Binding-site contacts:
Ligand atom C3 contacts residue ASN276 of chain 1.D at 3.8 Å.
Ligand atom C5 contacts residue LYS290 of chain 1.D at 3.7 Å.
Ligand atom N2 contacts residue ASN276 of chain 1.D at 2.9 Å (h-bond).
Ligand atom C7 contacts residue ASN276 of chain 1.D at 3.0 Å.
Ligand atom O5 contacts residue GLU291 of chain 1.D at 4.3 Å.
Ligand atom C2 contacts residue GLU291 of chain 1.D at 3.4 Å.
Ligand atom N2 contacts residue GLU291 of chain 1.D at 2.7 Å (salt-bridge).
Ligand atom O4 contacts residue LYS290 of chain 1.D at 3.7 Å.
Ligand atom C3 contacts residue GLU291 of chain 1.D at 4.3 Å.
Ligand atom O5 contacts residue ASN276 of chain 1.D at 2.3 Å (h-bond).
Ligand atom C6 contacts residue LYS290 of chain 1.D at 4.4 Å.
Ligand atom C5 contacts residue GLU291 of chain 1.D at 4.4 Å.
Ligand atom C2 contacts residue ASN276 of chain 1.D at 2.5 Å.
Ligand atom C4 contacts residue ASN276 of chain 1.D at 4.2 Å.
Ligand atom C7 contacts residue GLU291 of chain 1.D at 3.0 Å.
Ligand atom C5 contacts residue ASN276 of chain 1.D at 3.6 Å.
Ligand atom C1 contacts residue ASN276 of chain 1.D at 1.4 Å.
Ligand atom O7 contacts residue GLU291 of chain 1.D at 3.7 Å.
Ligand atom C3 contacts residue LYS290 of chain 1.D at 4.4 Å.
Ligand atom C8 contacts residue TYR293 of chain 1.D at 3.7 Å (hydrophobic).
Ligand atom C7 contacts residue TYR293 of chain 1.D at 4.3 Å (hydrophobic).
Ligand atom C1 contacts residue GLU291 of chain 1.D at 3.1 Å.
Ligand atom C8 contacts residue ASN276 of chain 1.D at 4.2 Å.
Ligand atom O7 contacts residue ASN276 of chain 1.D at 2.7 Å (h-bond).
Ligand atom C8 contacts residue GLU291 of chain 1.D at 3.2 Å.
Ligand atom C4 contacts residue LYS290 of chain 1.D at 4.2 Å.

Sequence of chain 1.D:
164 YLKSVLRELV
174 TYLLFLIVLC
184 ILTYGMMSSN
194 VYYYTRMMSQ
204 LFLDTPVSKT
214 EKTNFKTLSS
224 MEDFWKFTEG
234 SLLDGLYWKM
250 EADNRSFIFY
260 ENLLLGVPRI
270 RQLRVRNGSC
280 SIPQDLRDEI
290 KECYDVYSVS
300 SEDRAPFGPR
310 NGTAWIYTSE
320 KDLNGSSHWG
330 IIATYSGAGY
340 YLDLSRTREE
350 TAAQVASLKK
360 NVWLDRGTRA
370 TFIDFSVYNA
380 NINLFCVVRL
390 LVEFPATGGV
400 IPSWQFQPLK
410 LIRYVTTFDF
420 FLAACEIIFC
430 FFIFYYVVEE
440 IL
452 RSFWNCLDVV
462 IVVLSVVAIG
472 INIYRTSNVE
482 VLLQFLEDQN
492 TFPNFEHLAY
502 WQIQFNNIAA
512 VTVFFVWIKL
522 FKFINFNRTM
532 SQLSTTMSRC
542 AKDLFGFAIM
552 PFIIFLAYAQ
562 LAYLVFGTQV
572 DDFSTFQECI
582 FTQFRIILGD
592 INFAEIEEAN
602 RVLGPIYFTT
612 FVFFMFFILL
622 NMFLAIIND

The protein below binds the small molecule below.
Small molecule (SMILES): CC(=O)N[C@@H]1[C@@H](O)[C@H](O)[C@@H](CO)O[C@H]1O